Sequence of chain 2.A:
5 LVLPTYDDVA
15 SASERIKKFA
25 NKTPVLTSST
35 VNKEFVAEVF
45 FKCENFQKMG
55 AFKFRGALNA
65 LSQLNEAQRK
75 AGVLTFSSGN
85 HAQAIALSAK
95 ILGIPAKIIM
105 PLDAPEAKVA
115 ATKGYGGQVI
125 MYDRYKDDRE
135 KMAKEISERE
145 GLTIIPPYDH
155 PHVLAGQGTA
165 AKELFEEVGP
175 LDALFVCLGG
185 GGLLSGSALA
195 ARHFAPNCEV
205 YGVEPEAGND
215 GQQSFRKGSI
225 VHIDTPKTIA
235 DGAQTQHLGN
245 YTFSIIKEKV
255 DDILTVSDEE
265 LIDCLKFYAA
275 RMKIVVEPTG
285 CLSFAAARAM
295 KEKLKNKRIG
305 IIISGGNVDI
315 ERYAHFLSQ

This protein binds this small molecule.
Small molecule (SMILES): Cc1ncc(COP(=O)(O)O)c(CN[C@H](C)C(=O)O)c1O

Binding-site contacts:
Ligand atom C6 contacts residue THR283 of chain 2.A at 3.5 Å.
Ligand atom C2A contacts residue GLU281 of chain 2.A at 3.4 Å.
Ligand atom OP4 contacts residue PHE56 of chain 2.A at 3.6 Å.
Ligand atom C6 contacts residue CYS181 of chain 2.A at 3.6 Å (hydrophobic).
Ligand atom C contacts residue LYS57 of chain 2.A at 3.3 Å.
Ligand atom O contacts residue HIS85 of chain 2.A at 2.9 Å (h-bond).
Ligand atom N1 contacts residue THR283 of chain 2.A at 3.4 Å.
Ligand atom O contacts residue ASN84 of chain 2.A at 3.1 Å (h-bond).
Ligand atom O contacts residue SER82 of chain 2.A at 3.1 Å (h-bond).
Ligand atom OXT contacts residue HIS85 of chain 2.A at 3.3 Å.
Ligand atom OP2 contacts residue LEU187 of chain 2.A at 3.1 Å (h-bond).
Ligand atom C2A contacts residue ASN84 of chain 2.A at 3.4 Å.
Ligand atom C4A contacts residue LYS57 of chain 2.A at 3.5 Å.
Ligand atom OXT contacts residue SER81 of chain 2.A at 2.5 Å (h-bond).
Ligand atom N contacts residue LYS57 of chain 2.A at 2.8 Å.
Ligand atom O contacts residue SER81 of chain 2.A at 3.0 Å (h-bond).
Ligand atom O3A contacts residue ASN84 of chain 2.A at 2.7 Å (h-bond).
Ligand atom OP1 contacts residue GLY183 of chain 2.A at 3.5 Å.
Ligand atom OP3 contacts residue GLY186 of chain 2.A at 3.4 Å (h-bond).
Ligand atom N1 contacts residue SER308 of chain 2.A at 2.6 Å (h-bond).
Ligand atom OXT contacts residue PRO151 of chain 2.A at 3.5 Å.
Ligand atom P contacts residue GLY184 of chain 2.A at 3.6 Å.
Ligand atom C4A contacts residue GLY236 of chain 2.A at 3.1 Å.
Ligand atom OP1 contacts residue GLY184 of chain 2.A at 2.8 Å (h-bond).
Ligand atom OXT contacts residue SER82 of chain 2.A at 3.2 Å (h-bond).
Ligand atom CA contacts residue LYS57 of chain 2.A at 2.6 Å.
Ligand atom C2A contacts residue SER308 of chain 2.A at 3.3 Å.
Ligand atom OP3 contacts residue GLY183 of chain 2.A at 2.9 Å (h-bond).
Ligand atom C4 contacts residue GLY236 of chain 2.A at 3.4 Å.
Ligand atom C6 contacts residue SER308 of chain 2.A at 3.5 Å.
Ligand atom CA contacts residue SER82 of chain 2.A at 3.6 Å.
Ligand atom OP3 contacts residue GLY184 of chain 2.A at 3.0 Å (h-bond).
Ligand atom C2 contacts residue SER308 of chain 2.A at 3.3 Å.
Ligand atom CB contacts residue LYS57 of chain 2.A at 1.4 Å.
Ligand atom OP3 contacts residue GLY185 of chain 2.A at 2.6 Å (h-bond).
Ligand atom OP2 contacts residue GLY186 of chain 2.A at 3.0 Å (h-bond).
Ligand atom C contacts residue SER82 of chain 2.A at 3.2 Å.
Ligand atom CB contacts residue PRO151 of chain 2.A at 3.3 Å (hydrophobic).
Ligand atom C contacts residue HIS85 of chain 2.A at 3.6 Å.
Ligand atom C contacts residue SER81 of chain 2.A at 3.2 Å.